A small-molecule ligand and the protein it binds are described below.
Small molecule (SMILES): CC(=O)N[C@H]1[C@H](O[C@H]2[C@H](O)[C@@H](NC(C)=O)CO[C@@H]2CO)O[C@H](CO)[C@@H](O[C@@H]2O[C@H](CO)[C@@H](O)[C@H](O)[C@@H]2O)[C@@H]1O

Sequence of chain 1.B:
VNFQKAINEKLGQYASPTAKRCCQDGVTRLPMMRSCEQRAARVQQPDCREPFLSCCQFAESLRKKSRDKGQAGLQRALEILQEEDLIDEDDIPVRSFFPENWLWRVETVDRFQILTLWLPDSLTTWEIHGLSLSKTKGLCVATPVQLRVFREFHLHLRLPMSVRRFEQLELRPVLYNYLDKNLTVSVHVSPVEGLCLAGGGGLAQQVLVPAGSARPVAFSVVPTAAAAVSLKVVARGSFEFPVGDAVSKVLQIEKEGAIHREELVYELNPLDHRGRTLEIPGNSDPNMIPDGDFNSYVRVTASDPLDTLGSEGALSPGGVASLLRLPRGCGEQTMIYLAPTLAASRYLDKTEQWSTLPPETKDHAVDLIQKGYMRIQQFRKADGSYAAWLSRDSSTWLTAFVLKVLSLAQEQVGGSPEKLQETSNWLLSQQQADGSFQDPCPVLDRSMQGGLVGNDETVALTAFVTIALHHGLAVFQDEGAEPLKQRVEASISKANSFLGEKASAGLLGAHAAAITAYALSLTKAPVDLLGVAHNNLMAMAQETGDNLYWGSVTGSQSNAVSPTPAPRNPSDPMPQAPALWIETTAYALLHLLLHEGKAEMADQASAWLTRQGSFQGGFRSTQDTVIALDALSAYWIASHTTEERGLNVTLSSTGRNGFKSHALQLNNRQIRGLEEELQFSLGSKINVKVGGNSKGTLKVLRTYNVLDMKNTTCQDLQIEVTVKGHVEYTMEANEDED

Binding-site contacts:
Ligand atom C1 contacts residue GLN666 of chain 1.B at 3.6 Å.
Ligand atom C7 contacts residue GLY692 of chain 1.B at 4.5 Å.
Ligand atom C5 contacts residue GLN666 of chain 1.B at 3.7 Å.
Ligand atom O5 contacts residue GLN666 of chain 1.B at 3.8 Å.
Ligand atom O7 contacts residue GLY692 of chain 1.B at 4.0 Å.
Ligand atom C8 contacts residue GLY647 of chain 1.B at 3.9 Å.
Ligand atom C1 contacts residue ASN649 of chain 1.B at 1.4 Å.
Ligand atom O5 contacts residue ASN649 of chain 1.B at 2.3 Å (h-bond).
Ligand atom O7 contacts residue ASN649 of chain 1.B at 3.2 Å (h-bond).
Ligand atom C7 contacts residue ASN649 of chain 1.B at 3.3 Å.
Ligand atom O7 contacts residue GLY693 of chain 1.B at 3.6 Å.
Ligand atom C2 contacts residue ASN649 of chain 1.B at 2.5 Å.
Ligand atom N2 contacts residue ASN649 of chain 1.B at 2.9 Å (h-bond).
Ligand atom C7 contacts residue GLY693 of chain 1.B at 4.0 Å.
Ligand atom C3 contacts residue ASN649 of chain 1.B at 3.8 Å.
Ligand atom C4 contacts residue ASN649 of chain 1.B at 4.2 Å.
Ligand atom O6 contacts residue GLN666 of chain 1.B at 3.8 Å.
Ligand atom C8 contacts residue ASN694 of chain 1.B at 3.8 Å.
Ligand atom C8 contacts residue LEU648 of chain 1.B at 4.0 Å (hydrophobic).
Ligand atom C5 contacts residue ASN649 of chain 1.B at 3.6 Å.
Ligand atom C8 contacts residue GLY693 of chain 1.B at 3.6 Å.
Ligand atom C8 contacts residue ASN649 of chain 1.B at 4.5 Å.